This protein binds this small molecule.
Small molecule (SMILES): CC(=O)N[C@@H]1[C@@H](O)[C@H](O)[C@@H](CO)O[C@H]1O

Sequence of chain 1.A:
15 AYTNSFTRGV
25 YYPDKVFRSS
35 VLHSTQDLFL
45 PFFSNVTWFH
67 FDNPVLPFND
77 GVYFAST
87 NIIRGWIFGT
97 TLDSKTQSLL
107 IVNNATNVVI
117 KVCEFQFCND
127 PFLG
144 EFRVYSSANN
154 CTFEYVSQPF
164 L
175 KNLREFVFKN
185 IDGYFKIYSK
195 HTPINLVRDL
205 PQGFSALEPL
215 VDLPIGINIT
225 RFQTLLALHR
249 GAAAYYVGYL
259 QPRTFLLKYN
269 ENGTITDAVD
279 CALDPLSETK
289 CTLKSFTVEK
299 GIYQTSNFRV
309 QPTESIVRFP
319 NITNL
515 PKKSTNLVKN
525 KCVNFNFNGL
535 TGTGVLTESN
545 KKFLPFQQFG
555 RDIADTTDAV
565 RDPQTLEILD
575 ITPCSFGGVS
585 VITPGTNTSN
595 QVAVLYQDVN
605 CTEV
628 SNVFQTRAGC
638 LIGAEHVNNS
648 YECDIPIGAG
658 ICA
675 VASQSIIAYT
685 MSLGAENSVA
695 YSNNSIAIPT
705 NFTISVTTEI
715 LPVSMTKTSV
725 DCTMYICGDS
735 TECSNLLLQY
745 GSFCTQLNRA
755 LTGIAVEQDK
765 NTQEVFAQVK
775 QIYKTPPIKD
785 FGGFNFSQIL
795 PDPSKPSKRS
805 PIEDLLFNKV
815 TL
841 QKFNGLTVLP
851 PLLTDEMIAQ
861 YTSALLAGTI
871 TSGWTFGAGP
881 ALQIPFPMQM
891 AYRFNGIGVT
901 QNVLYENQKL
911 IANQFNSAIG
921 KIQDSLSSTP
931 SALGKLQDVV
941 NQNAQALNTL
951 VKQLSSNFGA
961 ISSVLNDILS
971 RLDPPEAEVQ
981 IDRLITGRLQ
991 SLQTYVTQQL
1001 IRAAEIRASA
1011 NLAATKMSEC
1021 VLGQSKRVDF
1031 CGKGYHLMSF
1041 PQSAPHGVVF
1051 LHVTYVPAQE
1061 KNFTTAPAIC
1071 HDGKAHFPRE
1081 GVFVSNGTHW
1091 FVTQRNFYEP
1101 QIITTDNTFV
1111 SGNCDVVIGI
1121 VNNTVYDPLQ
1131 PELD

Binding-site contacts:
Ligand atom N2 contacts residue ASN697 of chain 1.C at 2.9 Å (h-bond).
Ligand atom C4 contacts residue ASN697 of chain 1.C at 4.2 Å.
Ligand atom O7 contacts residue ASN697 of chain 1.C at 3.0 Å (h-bond).
Ligand atom C6 contacts residue ASP784 of chain 1.A at 4.2 Å.
Ligand atom C1 contacts residue ASN697 of chain 1.C at 1.4 Å.
Ligand atom C8 contacts residue ASN697 of chain 1.C at 4.3 Å.
Ligand atom C8 contacts residue GLY1119 of chain 1.C at 3.7 Å.
Ligand atom O5 contacts residue ASP784 of chain 1.A at 4.3 Å.
Ligand atom C3 contacts residue ASN697 of chain 1.C at 3.8 Å.
Ligand atom C8 contacts residue ASN698 of chain 1.C at 4.4 Å.
Ligand atom O6 contacts residue ASP784 of chain 1.A at 3.0 Å (salt-bridge).
Ligand atom N2 contacts residue ASN698 of chain 1.C at 4.3 Å.
Ligand atom C5 contacts residue ASN697 of chain 1.C at 3.7 Å.
Ligand atom C7 contacts residue ASN697 of chain 1.C at 3.1 Å.
Ligand atom O5 contacts residue ASN697 of chain 1.C at 2.4 Å (h-bond).
Ligand atom C2 contacts residue ASN697 of chain 1.C at 2.5 Å.
Ligand atom O6 contacts residue ASN697 of chain 1.C at 4.3 Å.
Ligand atom C7 contacts residue GLY1119 of chain 1.C at 4.5 Å.

Sequence of chain 1.C:
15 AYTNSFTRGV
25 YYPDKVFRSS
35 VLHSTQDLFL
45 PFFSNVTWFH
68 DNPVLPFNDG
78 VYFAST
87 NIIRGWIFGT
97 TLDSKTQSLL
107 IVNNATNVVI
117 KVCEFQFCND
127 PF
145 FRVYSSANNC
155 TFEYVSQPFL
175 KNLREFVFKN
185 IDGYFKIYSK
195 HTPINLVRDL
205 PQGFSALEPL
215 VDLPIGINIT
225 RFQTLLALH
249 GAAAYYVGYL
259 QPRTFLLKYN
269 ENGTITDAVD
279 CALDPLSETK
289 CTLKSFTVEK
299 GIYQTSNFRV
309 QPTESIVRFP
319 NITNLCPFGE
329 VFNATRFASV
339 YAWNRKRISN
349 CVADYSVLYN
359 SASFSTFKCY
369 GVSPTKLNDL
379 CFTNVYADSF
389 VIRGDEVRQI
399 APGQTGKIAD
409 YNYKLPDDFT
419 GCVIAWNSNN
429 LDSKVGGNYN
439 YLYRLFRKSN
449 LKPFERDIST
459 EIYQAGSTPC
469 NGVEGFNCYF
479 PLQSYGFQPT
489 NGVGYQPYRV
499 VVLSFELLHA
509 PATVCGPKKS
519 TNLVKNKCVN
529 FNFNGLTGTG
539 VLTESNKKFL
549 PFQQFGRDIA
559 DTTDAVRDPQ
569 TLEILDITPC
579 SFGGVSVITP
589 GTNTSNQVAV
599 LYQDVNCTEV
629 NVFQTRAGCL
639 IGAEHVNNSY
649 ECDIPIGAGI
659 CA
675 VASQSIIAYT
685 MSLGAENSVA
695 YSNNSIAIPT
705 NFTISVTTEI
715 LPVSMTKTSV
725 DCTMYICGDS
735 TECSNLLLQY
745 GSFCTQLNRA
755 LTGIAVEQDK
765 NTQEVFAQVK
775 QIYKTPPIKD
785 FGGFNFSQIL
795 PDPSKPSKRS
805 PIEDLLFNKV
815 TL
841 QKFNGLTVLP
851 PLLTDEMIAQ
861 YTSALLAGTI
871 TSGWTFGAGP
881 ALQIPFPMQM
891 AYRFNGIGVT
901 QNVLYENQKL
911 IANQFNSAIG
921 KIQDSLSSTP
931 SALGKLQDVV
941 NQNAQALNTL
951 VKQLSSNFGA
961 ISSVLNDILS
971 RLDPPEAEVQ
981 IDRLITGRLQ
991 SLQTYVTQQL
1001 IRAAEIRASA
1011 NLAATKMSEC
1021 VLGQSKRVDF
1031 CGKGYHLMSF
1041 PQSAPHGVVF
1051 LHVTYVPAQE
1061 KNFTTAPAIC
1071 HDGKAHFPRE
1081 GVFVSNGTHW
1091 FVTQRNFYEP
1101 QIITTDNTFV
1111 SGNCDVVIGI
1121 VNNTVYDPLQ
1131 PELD